Sequence of chain 1.B:
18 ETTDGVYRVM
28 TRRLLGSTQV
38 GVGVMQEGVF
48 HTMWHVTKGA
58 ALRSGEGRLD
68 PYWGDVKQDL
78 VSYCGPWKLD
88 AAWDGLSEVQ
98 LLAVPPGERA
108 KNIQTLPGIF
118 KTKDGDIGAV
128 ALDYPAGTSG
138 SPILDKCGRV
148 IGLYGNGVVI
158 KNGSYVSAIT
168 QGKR

The protein below binds the small molecule below.
Small molecule (SMILES): NCCCC[C@@H]1NC(=O)Cc2cccc(c2)CNC(=O)[C@@H](CC2CCCCC2)NC(=O)[C@H](N=C(N)N)CCCCNC(=O)[C@H](CCCCN)NC1=O

Sequence of chain 1.A:
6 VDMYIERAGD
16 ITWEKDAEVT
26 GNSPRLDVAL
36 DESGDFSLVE

Binding-site contacts:
Ligand atom NZ contacts residue SER136 of chain 1.B at 3.2 Å (h-bond).
Ligand atom CG contacts residue TYR131 of chain 1.B at 3.5 Å (hydrophobic).
Ligand atom NZ contacts residue GLY152 of chain 1.B at 2.8 Å (h-bond).
Ligand atom O contacts residue TYR162 of chain 1.B at 2.8 Å (h-bond).
Ligand atom CA contacts residue GLY152 of chain 1.B at 3.2 Å.
Ligand atom CD contacts residue TYR131 of chain 1.B at 3.6 Å (hydrophobic).
Ligand atom N contacts residue ASP130 of chain 1.B at 3.6 Å.
Ligand atom CA contacts residue ASP130 of chain 1.B at 3.5 Å.
Ligand atom NZ contacts residue GLY39 of chain 1.A at 3.0 Å (h-bond).
Ligand atom N contacts residue TYR162 of chain 1.B at 3.6 Å.
Ligand atom C2 contacts residue PRO132 of chain 1.B at 3.5 Å (hydrophobic).
Ligand atom CE contacts residue ASP40 of chain 1.A at 3.2 Å.
Ligand atom N contacts residue ASP130 of chain 1.B at 2.7 Å (salt-bridge).
Ligand atom C contacts residue GLY152 of chain 1.B at 3.5 Å.
Ligand atom C2 contacts residue TYR131 of chain 1.B at 3.3 Å (hydrophobic).
Ligand atom O contacts residue GLY154 of chain 1.B at 3.2 Å (h-bond).
Ligand atom O contacts residue ALA133 of chain 1.B at 3.5 Å.
Ligand atom C contacts residue SER136 of chain 1.B at 3.6 Å.
Ligand atom NZ contacts residue TYR162 of chain 1.B at 3.5 Å (h-bond).
Ligand atom O contacts residue GLY152 of chain 1.B at 3.5 Å (h-bond).
Ligand atom CE contacts residue SER136 of chain 1.B at 3.1 Å.
Ligand atom CE contacts residue PHE41 of chain 1.A at 3.4 Å (hydrophobic).
Ligand atom NZ contacts residue ASP40 of chain 1.A at 2.8 Å (salt-bridge).
Ligand atom CG contacts residue GLY154 of chain 1.B at 3.5 Å.
Ligand atom CB contacts residue HIS52 of chain 1.B at 3.6 Å.
Ligand atom N1 contacts residue VAL156 of chain 1.B at 3.6 Å.
Ligand atom CD contacts residue GLY154 of chain 1.B at 3.4 Å.
Ligand atom CE contacts residue ASN153 of chain 1.B at 3.5 Å.
Ligand atom C3 contacts residue TYR131 of chain 1.B at 3.5 Å (hydrophobic).
Ligand atom N2 contacts residue GLY160 of chain 1.B at 3.0 Å (h-bond).
Ligand atom NZ contacts residue ASN153 of chain 1.B at 2.8 Å (h-bond).
Ligand atom C3 contacts residue ASP130 of chain 1.B at 3.4 Å.
Ligand atom CB contacts residue ASP130 of chain 1.B at 3.4 Å.
Ligand atom CB contacts residue GLY154 of chain 1.B at 3.2 Å.
Ligand atom CD contacts residue ASN153 of chain 1.B at 3.5 Å.
Ligand atom NZ contacts residue PHE41 of chain 1.A at 2.8 Å (h-bond).
Ligand atom N2 contacts residue ASP130 of chain 1.B at 2.8 Å (salt-bridge).
Ligand atom CB contacts residue TYR131 of chain 1.B at 3.3 Å (hydrophobic).
Ligand atom O contacts residue VAL156 of chain 1.B at 3.6 Å.
Ligand atom C2 contacts residue ASP130 of chain 1.B at 3.5 Å.